Sequence of chain 1.B:
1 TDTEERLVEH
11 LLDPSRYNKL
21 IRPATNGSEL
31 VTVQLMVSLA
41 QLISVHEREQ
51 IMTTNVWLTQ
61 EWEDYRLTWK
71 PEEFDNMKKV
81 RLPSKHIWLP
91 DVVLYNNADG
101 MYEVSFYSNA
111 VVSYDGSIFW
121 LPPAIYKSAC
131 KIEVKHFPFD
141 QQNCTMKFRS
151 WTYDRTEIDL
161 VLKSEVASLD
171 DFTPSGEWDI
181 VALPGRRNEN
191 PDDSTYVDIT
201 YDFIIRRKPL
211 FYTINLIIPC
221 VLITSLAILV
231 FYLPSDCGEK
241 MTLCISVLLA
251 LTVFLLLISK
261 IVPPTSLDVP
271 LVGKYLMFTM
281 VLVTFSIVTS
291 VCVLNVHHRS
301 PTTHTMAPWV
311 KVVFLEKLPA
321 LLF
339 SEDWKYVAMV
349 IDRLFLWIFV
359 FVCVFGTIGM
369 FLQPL

This small molecule binds to this protein.
Small molecule (SMILES): CN1CCC[C@H]1c1cccnc1

Binding-site contacts:
Ligand atom C10 contacts residue TRP156 of chain 1.A at 3.2 Å (hydrophobic).
Ligand atom C3 contacts residue CYS200 of chain 1.A at 4.1 Å (hydrophobic).
Ligand atom C3 contacts residue LEU121 of chain 1.B at 4.3 Å (hydrophobic).
Ligand atom C7 contacts residue LEU121 of chain 1.B at 3.6 Å (hydrophobic).
Ligand atom C1 contacts residue THR157 of chain 1.A at 4.3 Å.
Ligand atom C1 contacts residue TRP156 of chain 1.A at 3.0 Å (hydrophobic).
Ligand atom C10 contacts residue TYR197 of chain 1.A at 4.2 Å (hydrophobic).
Ligand atom C8 contacts residue CYS199 of chain 1.A at 4.2 Å (hydrophobic).
Ligand atom N2 contacts residue TYR100 of chain 1.A at 4.0 Å.
Ligand atom C6 contacts residue TRP156 of chain 1.A at 3.7 Å (hydrophobic).
Ligand atom N1 contacts residue THR157 of chain 1.A at 3.6 Å.
Ligand atom C9 contacts residue TRP57 of chain 1.B at 4.3 Å (hydrophobic).
Ligand atom C9 contacts residue TRP156 of chain 1.A at 3.8 Å (hydrophobic).
Ligand atom C5 contacts residue VAL111 of chain 1.B at 4.1 Å (hydrophobic).
Ligand atom C7 contacts residue CYS200 of chain 1.A at 3.6 Å (hydrophobic).
Ligand atom C8 contacts residue TYR197 of chain 1.A at 4.3 Å (hydrophobic).
Ligand atom C2 contacts residue LEU121 of chain 1.B at 4.1 Å (hydrophobic).
Ligand atom C9 contacts residue TYR100 of chain 1.A at 3.5 Å (hydrophobic).
Ligand atom C6 contacts residue CYS200 of chain 1.A at 4.1 Å (hydrophobic).
Ligand atom C5 contacts residue TRP156 of chain 1.A at 3.7 Å (hydrophobic).
Ligand atom C5 contacts residue LEU121 of chain 1.B at 3.5 Å (hydrophobic).
Ligand atom N1 contacts residue LEU121 of chain 1.B at 3.2 Å.
Ligand atom C2 contacts residue TRP156 of chain 1.A at 3.1 Å (hydrophobic).
Ligand atom C7 contacts residue CYS199 of chain 1.A at 3.6 Å (hydrophobic).
Ligand atom N1 contacts residue TRP156 of chain 1.A at 3.3 Å (h-bond).
Ligand atom C4 contacts residue TRP156 of chain 1.A at 3.9 Å (hydrophobic).
Ligand atom C4 contacts residue LEU121 of chain 1.B at 4.0 Å (hydrophobic).
Ligand atom C2 contacts residue TYR204 of chain 1.A at 4.2 Å (hydrophobic).
Ligand atom C10 contacts residue SER155 of chain 1.A at 4.2 Å.
Ligand atom C8 contacts residue TRP57 of chain 1.B at 3.3 Å (hydrophobic).
Ligand atom C1 contacts residue LEU121 of chain 1.B at 3.5 Å (hydrophobic).
Ligand atom C10 contacts residue TYR204 of chain 1.A at 3.5 Å (hydrophobic).
Ligand atom C5 contacts residue THR157 of chain 1.A at 3.5 Å.
Ligand atom N2 contacts residue TRP156 of chain 1.A at 3.3 Å (h-bond).
Ligand atom C2 contacts residue CYS200 of chain 1.A at 4.3 Å (hydrophobic).
Ligand atom C3 contacts residue TRP156 of chain 1.A at 3.6 Å (hydrophobic).
Ligand atom C10 contacts residue TYR100 of chain 1.A at 3.2 Å (hydrophobic).
Ligand atom C4 contacts residue TYR204 of chain 1.A at 3.4 Å (hydrophobic).
Ligand atom C4 contacts residue THR157 of chain 1.A at 4.1 Å.
Ligand atom C3 contacts residue TYR204 of chain 1.A at 3.2 Å (hydrophobic).

Sequence of chain 1.A:
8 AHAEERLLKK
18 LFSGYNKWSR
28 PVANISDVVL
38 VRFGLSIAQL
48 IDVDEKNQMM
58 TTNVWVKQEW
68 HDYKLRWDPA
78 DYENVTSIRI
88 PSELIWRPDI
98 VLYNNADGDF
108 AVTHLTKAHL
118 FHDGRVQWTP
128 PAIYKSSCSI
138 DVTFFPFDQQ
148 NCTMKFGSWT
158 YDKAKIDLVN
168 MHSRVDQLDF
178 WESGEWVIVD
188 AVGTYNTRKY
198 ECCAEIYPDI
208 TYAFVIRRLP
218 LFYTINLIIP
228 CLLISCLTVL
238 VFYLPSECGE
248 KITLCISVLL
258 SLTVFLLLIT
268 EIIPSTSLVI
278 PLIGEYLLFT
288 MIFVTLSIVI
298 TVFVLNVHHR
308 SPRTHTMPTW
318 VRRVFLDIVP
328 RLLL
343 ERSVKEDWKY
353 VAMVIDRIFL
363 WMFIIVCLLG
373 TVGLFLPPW